Sequence of chain 1.B:
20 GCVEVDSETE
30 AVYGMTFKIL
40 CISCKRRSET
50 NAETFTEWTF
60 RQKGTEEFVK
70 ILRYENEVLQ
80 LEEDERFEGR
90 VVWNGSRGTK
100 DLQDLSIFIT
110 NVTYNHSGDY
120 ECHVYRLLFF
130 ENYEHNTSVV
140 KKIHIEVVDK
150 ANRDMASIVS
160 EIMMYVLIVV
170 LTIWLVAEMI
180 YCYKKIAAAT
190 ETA

Binding-site contacts:
Ligand atom C8 contacts residue ARG89 of chain 1.B at 3.9 Å.
Ligand atom O5 contacts residue ASN114 of chain 1.B at 2.4 Å (h-bond).
Ligand atom N2 contacts residue ASN114 of chain 1.B at 2.9 Å (h-bond).
Ligand atom C7 contacts residue THR112 of chain 1.B at 4.1 Å.
Ligand atom N2 contacts residue THR112 of chain 1.B at 4.5 Å.
Ligand atom O7 contacts residue ARG85 of chain 1.B at 4.3 Å.
Ligand atom C5 contacts residue ASN114 of chain 1.B at 3.7 Å.
Ligand atom C8 contacts residue THR112 of chain 1.B at 3.7 Å.
Ligand atom O7 contacts residue ASN114 of chain 1.B at 3.1 Å (h-bond).
Ligand atom C4 contacts residue ASN114 of chain 1.B at 4.2 Å.
Ligand atom C1 contacts residue ASN114 of chain 1.B at 1.4 Å.
Ligand atom C3 contacts residue ASN114 of chain 1.B at 3.8 Å.
Ligand atom C2 contacts residue ASN114 of chain 1.B at 2.5 Å.
Ligand atom C7 contacts residue ASN114 of chain 1.B at 3.3 Å.
Ligand atom O6 contacts residue ASN114 of chain 1.B at 4.4 Å.

This small molecule binds to this protein.
Small molecule (SMILES): CC(=O)N[C@@H]1[C@@H](O)[C@H](O)[C@@H](CO)O[C@H]1O